Sequence of chain 1.B:
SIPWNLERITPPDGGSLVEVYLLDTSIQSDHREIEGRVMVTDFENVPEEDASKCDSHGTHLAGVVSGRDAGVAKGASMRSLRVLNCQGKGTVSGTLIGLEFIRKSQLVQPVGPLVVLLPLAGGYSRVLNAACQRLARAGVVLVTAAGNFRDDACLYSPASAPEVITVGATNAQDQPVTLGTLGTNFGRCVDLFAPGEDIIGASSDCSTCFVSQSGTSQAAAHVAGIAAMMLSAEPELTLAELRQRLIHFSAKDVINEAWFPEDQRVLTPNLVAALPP

The protein below binds the small molecule below.
Small molecule (SMILES): COc1ccc(C[C@@H]2NC(=O)[C@H]([C@@H](C)O)NC(=O)[C@@H]3CCC(=O)NCc4cccc(c4)C[C@H](NC(=O)[C@@H](C)NC(=O)[C@H](C)NC(=O)CCSCc4cccc(c4)CSCCNC(=O)[C@]4(C)CCCN4C2=O)C(=O)N[C@@H](Cc2c[nH]c4ccc(F)cc24)C(=O)N3)cc1

Binding-site contacts:
Ligand atom CA contacts residue THR225 of chain 1.B at 3.3 Å.
Ligand atom C contacts residue SER229 of chain 1.B at 3.7 Å.
Ligand atom CE1 contacts residue SER220 of chain 1.B at 3.5 Å.
Ligand atom C contacts residue THR225 of chain 1.B at 3.6 Å.
Ligand atom C5 contacts residue SER1 of chain 1.B at 3.6 Å.
Ligand atom CM contacts residue PRO3 of chain 1.B at 3.6 Å (hydrophobic).
Ligand atom C contacts residue THR225 of chain 1.B at 3.6 Å.
Ligand atom OE1 contacts residue CYS226 of chain 1.B at 3.4 Å (h-bond).
Ligand atom F contacts residue VAL228 of chain 1.B at 3.0 Å.
Ligand atom O contacts residue CYS226 of chain 1.B at 3.3 Å.
Ligand atom C2 contacts residue SER1 of chain 1.B at 3.5 Å.
Ligand atom CM contacts residue ASP86 of chain 1.B at 3.5 Å.
Ligand atom C contacts residue PHE227 of chain 1.B at 3.6 Å (hydrophobic).
Ligand atom OH contacts residue ASP86 of chain 1.B at 3.3 Å (salt-bridge).
Ligand atom O contacts residue PHE227 of chain 1.B at 2.9 Å (h-bond).
Ligand atom O contacts residue SER229 of chain 1.B at 3.0 Å (h-bond).
Ligand atom CZ contacts residue CYS226 of chain 1.B at 3.7 Å (hydrophobic).
Ligand atom F contacts residue ILE217 of chain 1.B at 3.6 Å.
Ligand atom CA contacts residue PHE227 of chain 1.B at 3.6 Å (hydrophobic).
Ligand atom CE1 contacts residue ASP222 of chain 1.B at 3.5 Å.
Ligand atom N contacts residue PHE227 of chain 1.B at 3.7 Å.
Ligand atom CZ contacts residue ASP86 of chain 1.B at 3.7 Å.
Ligand atom CB contacts residue PHE227 of chain 1.B at 3.7 Å (hydrophobic).
Ligand atom N contacts residue SER229 of chain 1.B at 3.0 Å (h-bond).
Ligand atom O contacts residue VAL228 of chain 1.B at 3.4 Å.
Ligand atom CD1 contacts residue PHE227 of chain 1.B at 3.5 Å (hydrophobic).
Ligand atom OH contacts residue PRO3 of chain 1.B at 3.3 Å.
Ligand atom CA contacts residue PHE227 of chain 1.B at 3.5 Å (hydrophobic).
Ligand atom F contacts residue SER229 of chain 1.B at 3.0 Å.
Ligand atom CA contacts residue SER229 of chain 1.B at 3.5 Å.
Ligand atom C3 contacts residue ILE2 of chain 1.B at 3.6 Å (hydrophobic).
Ligand atom CB contacts residue ASP86 of chain 1.B at 3.5 Å.
Ligand atom O contacts residue THR225 of chain 1.B at 2.9 Å (h-bond).
Ligand atom N contacts residue PHE227 of chain 1.B at 2.9 Å (h-bond).
Ligand atom CG contacts residue ASP86 of chain 1.B at 3.6 Å.
Ligand atom CE3 contacts residue PHE227 of chain 1.B at 3.4 Å (hydrophobic).
Ligand atom CB contacts residue SER229 of chain 1.B at 3.7 Å.
Ligand atom C3 contacts residue PRO3 of chain 1.B at 3.6 Å (hydrophobic).
Ligand atom CD2 contacts residue ASP86 of chain 1.B at 3.6 Å.
Ligand atom N contacts residue THR225 of chain 1.B at 3.6 Å.